Binding-site contacts:
Ligand atom C37 contacts residue SER99 of chain 1.A at 4.0 Å.
Ligand atom C29 contacts residue ALA285 of chain 1.A at 3.4 Å (hydrophobic).
Ligand atom C19 contacts residue PHE221 of chain 1.A at 3.7 Å (hydrophobic).
Ligand atom C27 contacts residue THR289 of chain 1.A at 4.0 Å.
Ligand atom O07 contacts residue PHE88 of chain 1.A at 4.0 Å.
Ligand atom C36 contacts residue HEM1 of chain 1.B at 3.9 Å.
Ligand atom C26 contacts residue HEM1 of chain 1.B at 4.1 Å.
Ligand atom N28 contacts residue HEM1 of chain 1.B at 2.1 Å.
Ligand atom O21 contacts residue SER99 of chain 1.A at 3.0 Å (h-bond).
Ligand atom C35 contacts residue ARG85 of chain 1.A at 4.1 Å.
Ligand atom C30 contacts residue ALA285 of chain 1.A at 3.5 Å (hydrophobic).
Ligand atom C27 contacts residue HEM1 of chain 1.B at 2.8 Å.
Ligand atom C18 contacts residue PHE221 of chain 1.A at 3.4 Å (hydrophobic).
Ligand atom C04 contacts residue ARG86 of chain 1.A at 3.8 Å.
Ligand atom C15 contacts residue MET94 of chain 1.A at 3.8 Å (hydrophobic).
Ligand atom C14 contacts residue ILE281 of chain 1.A at 4.2 Å (hydrophobic).
Ligand atom C17 contacts residue PHE221 of chain 1.A at 3.3 Å (hydrophobic).
Ligand atom C16 contacts residue PHE221 of chain 1.A at 3.7 Å (hydrophobic).
Ligand atom C20 contacts residue ILE281 of chain 1.A at 4.2 Å (hydrophobic).
Ligand atom C03 contacts residue GLU354 of chain 1.A at 3.5 Å.
Ligand atom C04 contacts residue GLU354 of chain 1.A at 4.1 Å.
Ligand atom C17 contacts residue MET94 of chain 1.A at 4.2 Å (hydrophobic).
Ligand atom C20 contacts residue SER99 of chain 1.A at 4.0 Å.
Ligand atom C10 contacts residue PHE88 of chain 1.A at 3.7 Å (hydrophobic).
Ligand atom C15 contacts residue ILE100 of chain 1.A at 4.0 Å (hydrophobic).
Ligand atom C01 contacts residue PHE88 of chain 1.A at 3.6 Å (hydrophobic).
Ligand atom C18 contacts residue VAL220 of chain 1.A at 3.3 Å (hydrophobic).
Ligand atom C35 contacts residue HEM1 of chain 1.B at 3.6 Å.
Ligand atom C18 contacts residue PHE88 of chain 1.A at 4.1 Å (hydrophobic).
Ligand atom C29 contacts residue HEM1 of chain 1.B at 3.0 Å.
Ligand atom C25 contacts residue THR289 of chain 1.A at 4.1 Å.
Ligand atom C17 contacts residue VAL220 of chain 1.A at 3.7 Å (hydrophobic).
Ligand atom C36 contacts residue ARG85 of chain 1.A at 3.6 Å.
Ligand atom C26 contacts residue THR289 of chain 1.A at 3.6 Å.
Ligand atom C16 contacts residue ILE100 of chain 1.A at 3.6 Å (hydrophobic).
Ligand atom C13 contacts residue ILE281 of chain 1.A at 4.0 Å (hydrophobic).
Ligand atom C13 contacts residue PHE284 of chain 1.A at 4.0 Å (hydrophobic).
Ligand atom C15 contacts residue ILE281 of chain 1.A at 3.5 Å (hydrophobic).
Ligand atom C16 contacts residue MET94 of chain 1.A at 3.6 Å (hydrophobic).
Ligand atom O21 contacts residue ILE281 of chain 1.A at 3.2 Å.

Sequence of chain 1.A:
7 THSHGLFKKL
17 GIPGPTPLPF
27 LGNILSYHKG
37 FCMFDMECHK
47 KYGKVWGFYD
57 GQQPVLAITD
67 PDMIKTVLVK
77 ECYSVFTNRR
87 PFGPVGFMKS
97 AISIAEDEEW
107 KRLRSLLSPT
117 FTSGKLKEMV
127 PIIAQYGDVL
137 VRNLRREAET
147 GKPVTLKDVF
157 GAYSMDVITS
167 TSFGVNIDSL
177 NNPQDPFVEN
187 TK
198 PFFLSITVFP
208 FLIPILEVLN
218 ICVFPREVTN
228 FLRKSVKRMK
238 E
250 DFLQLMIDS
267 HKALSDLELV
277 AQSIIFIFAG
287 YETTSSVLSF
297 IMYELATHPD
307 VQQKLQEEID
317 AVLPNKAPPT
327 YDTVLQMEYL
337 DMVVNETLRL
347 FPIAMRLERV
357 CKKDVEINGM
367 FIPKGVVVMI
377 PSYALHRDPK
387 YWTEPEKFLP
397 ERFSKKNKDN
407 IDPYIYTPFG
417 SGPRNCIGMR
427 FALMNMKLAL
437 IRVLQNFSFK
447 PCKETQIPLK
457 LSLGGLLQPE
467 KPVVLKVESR

The small molecule below binds the protein below.
Small molecule (SMILES): CC(C)(C)OC(=O)N[C@H](CS[C@H](Cc1ccccc1)C(=O)NCCc1ccncc1)Cc1ccccc1